Binding-site contacts:
Ligand atom C2 contacts residue ASN88 of chain 1.B at 2.7 Å.
Ligand atom C3 contacts residue ASN88 of chain 1.B at 3.9 Å.
Ligand atom O5 contacts residue ASN88 of chain 1.B at 2.1 Å (h-bond).
Ligand atom C7 contacts residue GLN86 of chain 1.B at 4.5 Å.
Ligand atom C4 contacts residue ASN88 of chain 1.B at 4.1 Å.
Ligand atom O7 contacts residue GLN86 of chain 1.B at 4.3 Å.
Ligand atom C1 contacts residue ASN88 of chain 1.B at 1.4 Å.
Ligand atom C5 contacts residue ASN88 of chain 1.B at 3.4 Å.
Ligand atom N2 contacts residue ASN88 of chain 1.B at 3.3 Å (h-bond).
Ligand atom C6 contacts residue ASN88 of chain 1.B at 4.4 Å.

Sequence of chain 1.B:
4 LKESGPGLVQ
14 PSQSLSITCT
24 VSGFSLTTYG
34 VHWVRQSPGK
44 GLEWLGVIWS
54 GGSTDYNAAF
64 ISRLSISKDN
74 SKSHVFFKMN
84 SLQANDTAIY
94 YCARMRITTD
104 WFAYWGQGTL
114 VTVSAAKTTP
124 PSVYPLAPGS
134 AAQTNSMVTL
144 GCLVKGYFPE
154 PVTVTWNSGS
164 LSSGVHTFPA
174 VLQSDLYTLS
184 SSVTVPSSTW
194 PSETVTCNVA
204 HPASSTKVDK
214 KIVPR

The small molecule below binds the protein below.
Small molecule (SMILES): CC(=O)N[C@@H]1[C@@H](O)[C@H](O)[C@@H](CO)O[C@H]1O